Sequence of chain 1.A:
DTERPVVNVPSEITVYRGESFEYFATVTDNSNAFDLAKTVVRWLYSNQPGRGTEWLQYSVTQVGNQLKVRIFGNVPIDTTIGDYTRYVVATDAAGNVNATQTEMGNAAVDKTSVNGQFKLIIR

The protein below binds the small molecule below.
Small molecule (SMILES): CC(=O)N[C@@H]1[C@@H](O[C@@H]2O[C@H](CO)[C@H](O)[C@H](O[C@]3(C(=O)O)C[C@H](O)[C@@H](NC(C)=O)[C@H]([C@H](O)[C@H](O)CO)O3)[C@H]2O)[C@@H](O)[C@@H](CO)O[C@@H]1O

Binding-site contacts:
Ligand atom C4 contacts residue LEU48 of chain 1.A at 3.8 Å (hydrophobic).
Ligand atom C6 contacts residue ASP87 of chain 1.A at 3.5 Å.
Ligand atom O1 contacts residue TYR49 of chain 1.A at 3.6 Å.
Ligand atom C9 contacts residue ARG55 of chain 1.A at 3.4 Å.
Ligand atom O6 contacts residue GLY109 of chain 1.A at 3.8 Å.
Ligand atom O1A contacts residue THR89 of chain 1.A at 2.8 Å (h-bond).
Ligand atom C11 contacts residue TYR88 of chain 1.A at 3.4 Å (hydrophobic).
Ligand atom O5 contacts residue ALA112 of chain 1.A at 3.9 Å.
Ligand atom C7 contacts residue TYR49 of chain 1.A at 3.7 Å (hydrophobic).
Ligand atom C1 contacts residue TYR49 of chain 1.A at 3.6 Å (hydrophobic).
Ligand atom O6 contacts residue THR89 of chain 1.A at 3.3 Å.
Ligand atom C1 contacts residue THR89 of chain 1.A at 3.4 Å.
Ligand atom O4 contacts residue ALA112 of chain 1.A at 3.6 Å.
Ligand atom C4 contacts residue ASP87 of chain 1.A at 3.2 Å.
Ligand atom C8 contacts residue TYR49 of chain 1.A at 3.7 Å (hydrophobic).
Ligand atom C4 contacts residue ALA112 of chain 1.A at 3.9 Å (hydrophobic).
Ligand atom O1B contacts residue THR89 of chain 1.A at 2.7 Å (h-bond).
Ligand atom C6 contacts residue TYR91 of chain 1.A at 3.3 Å (hydrophobic).
Ligand atom O3 contacts residue TYR49 of chain 1.A at 3.7 Å.
Ligand atom O9 contacts residue TYR88 of chain 1.A at 3.3 Å.
Ligand atom C5 contacts residue ASP87 of chain 1.A at 3.3 Å.
Ligand atom O1A contacts residue TYR88 of chain 1.A at 3.7 Å.
Ligand atom C2 contacts residue TYR49 of chain 1.A at 3.8 Å (hydrophobic).
Ligand atom C6 contacts residue VAL113 of chain 1.A at 3.7 Å (hydrophobic).
Ligand atom O7 contacts residue ARG55 of chain 1.A at 3.2 Å (salt-bridge).
Ligand atom C11 contacts residue ILE85 of chain 1.A at 3.7 Å (hydrophobic).
Ligand atom C10 contacts residue ASP87 of chain 1.A at 3.9 Å.
Ligand atom C6 contacts residue GLY109 of chain 1.A at 3.4 Å.
Ligand atom C5 contacts residue LEU48 of chain 1.A at 3.8 Å (hydrophobic).
Ligand atom C3 contacts residue TYR49 of chain 1.A at 3.3 Å (hydrophobic).
Ligand atom C6 contacts residue ALA112 of chain 1.A at 3.7 Å (hydrophobic).
Ligand atom C7 contacts residue TYR88 of chain 1.A at 3.9 Å (hydrophobic).
Ligand atom O9 contacts residue ARG90 of chain 1.A at 2.9 Å (salt-bridge).
Ligand atom N2 contacts residue TYR49 of chain 1.A at 3.0 Å (h-bond).
Ligand atom N5 contacts residue ASP87 of chain 1.A at 2.8 Å (salt-bridge).
Ligand atom C9 contacts residue ARG90 of chain 1.A at 3.8 Å.
Ligand atom O4 contacts residue ASP87 of chain 1.A at 3.9 Å.
Ligand atom O8 contacts residue ARG90 of chain 1.A at 2.9 Å (salt-bridge).
Ligand atom O6 contacts residue TYR91 of chain 1.A at 2.6 Å (h-bond).
Ligand atom O9 contacts residue ARG55 of chain 1.A at 2.7 Å (salt-bridge).